Sequence of chain 1.A:
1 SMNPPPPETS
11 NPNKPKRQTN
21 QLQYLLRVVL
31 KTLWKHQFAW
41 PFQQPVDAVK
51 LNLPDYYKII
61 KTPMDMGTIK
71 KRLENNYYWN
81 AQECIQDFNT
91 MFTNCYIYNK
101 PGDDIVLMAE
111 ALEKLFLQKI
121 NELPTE

Binding-site contacts:
Ligand atom C17 contacts residue TRP40 of chain 1.A at 3.5 Å (hydrophobic).
Ligand atom C20 contacts residue TRP40 of chain 1.A at 3.3 Å (hydrophobic).
Ligand atom C19 contacts residue TRP40 of chain 1.A at 3.6 Å (hydrophobic).
Ligand atom C2 contacts residue VAL46 of chain 1.A at 3.9 Å (hydrophobic).
Ligand atom C3 contacts residue LEU53 of chain 1.A at 4.0 Å (hydrophobic).
Ligand atom C1 contacts residue VAL46 of chain 1.A at 4.0 Å (hydrophobic).
Ligand atom C6 contacts residue LEU53 of chain 1.A at 3.6 Å (hydrophobic).
Ligand atom C21 contacts residue TRP40 of chain 1.A at 3.3 Å (hydrophobic).
Ligand atom O2 contacts residue LEU51 of chain 1.A at 3.5 Å.
Ligand atom C22 contacts residue TRP40 of chain 1.A at 3.2 Å (hydrophobic).
Ligand atom C3 contacts residue TYR56 of chain 1.A at 3.9 Å (hydrophobic).
Ligand atom C23 contacts residue TRP40 of chain 1.A at 3.6 Å (hydrophobic).
Ligand atom O3 contacts residue TYR56 of chain 1.A at 3.6 Å.
Ligand atom N1 contacts residue ASN99 of chain 1.A at 2.9 Å (h-bond).
Ligand atom C20 contacts residue LYS50 of chain 1.A at 3.4 Å.
Ligand atom C5 contacts residue LEU53 of chain 1.A at 3.8 Å (hydrophobic).
Ligand atom N1 contacts residue ILE105 of chain 1.A at 4.0 Å.
Ligand atom N1 contacts residue TYR98 of chain 1.A at 4.0 Å.
Ligand atom C18 contacts residue LYS50 of chain 1.A at 3.7 Å.
Ligand atom C4 contacts residue TYR56 of chain 1.A at 4.0 Å (hydrophobic).
Ligand atom C9 contacts residue LEU51 of chain 1.A at 4.1 Å (hydrophobic).
Ligand atom N4 contacts residue ILE105 of chain 1.A at 3.6 Å.
Ligand atom O3 contacts residue TYR98 of chain 1.A at 3.8 Å.
Ligand atom O3 contacts residue ASN99 of chain 1.A at 2.8 Å (h-bond).
Ligand atom C13 contacts residue TRP40 of chain 1.A at 3.5 Å (hydrophobic).
Ligand atom C6 contacts residue ASN99 of chain 1.A at 3.7 Å.
Ligand atom C23 contacts residue GLN44 of chain 1.A at 3.3 Å.
Ligand atom C18 contacts residue TRP40 of chain 1.A at 3.9 Å (hydrophobic).
Ligand atom C10 contacts residue LEU51 of chain 1.A at 3.8 Å (hydrophobic).
Ligand atom C4 contacts residue ASN99 of chain 1.A at 3.6 Å.
Ligand atom C3 contacts residue VAL46 of chain 1.A at 3.6 Å (hydrophobic).
Ligand atom C1 contacts residue PRO41 of chain 1.A at 3.8 Å (hydrophobic).
Ligand atom N3 contacts residue TRP40 of chain 1.A at 3.5 Å.
Ligand atom C5 contacts residue ASN99 of chain 1.A at 3.7 Å.
Ligand atom C1 contacts residue PHE42 of chain 1.A at 3.9 Å (hydrophobic).
Ligand atom O2 contacts residue PRO41 of chain 1.A at 3.7 Å.
Ligand atom O1 contacts residue LYS50 of chain 1.A at 3.2 Å (salt-bridge).
Ligand atom O1 contacts residue TRP40 of chain 1.A at 3.7 Å.
Ligand atom C19 contacts residue LYS50 of chain 1.A at 2.7 Å.
Ligand atom C7 contacts residue LEU53 of chain 1.A at 4.0 Å (hydrophobic).

The protein below binds the small molecule below.
Small molecule (SMILES): COc1ccc2c(c1)N(CCCNC(=O)c1cccc3c1N[C@H](C)CC(=O)N3)CCC2